A protein and the small-molecule ligand that binds it are described below.
Small molecule (SMILES): CC[C@H](N)C(=O)N[C@@H]1C(=O)N2[C@@H](CC[C@@H]1CN)CC[C@H]2C(=O)NC(c1ccccc1)c1ccccc1

Sequence of chain 1.E:
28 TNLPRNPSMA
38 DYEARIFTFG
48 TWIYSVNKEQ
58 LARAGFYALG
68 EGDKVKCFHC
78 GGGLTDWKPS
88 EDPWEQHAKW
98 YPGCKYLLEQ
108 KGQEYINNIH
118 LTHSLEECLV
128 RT

Binding-site contacts:
Ligand atom CAI contacts residue VAL72 of chain 1.E at 3.6 Å (hydrophobic).
Ligand atom NAX contacts residue THR82 of chain 1.E at 2.8 Å (h-bond).
Ligand atom CBH contacts residue TRP97 of chain 1.E at 3.9 Å (hydrophobic).
Ligand atom CB contacts residue THR82 of chain 1.E at 4.1 Å.
Ligand atom OAF contacts residue THR82 of chain 1.E at 3.0 Å (h-bond).
Ligand atom CAJ contacts residue LYS71 of chain 1.E at 4.0 Å.
Ligand atom CAM contacts residue THR82 of chain 1.E at 3.8 Å.
Ligand atom CAR contacts residue THR82 of chain 1.E at 3.9 Å.
Ligand atom NAW contacts residue GLY80 of chain 1.E at 3.7 Å.
Ligand atom CAG contacts residue VAL72 of chain 1.E at 3.9 Å (hydrophobic).
Ligand atom CAI contacts residue GLY80 of chain 1.E at 3.8 Å.
Ligand atom CB contacts residue GLU88 of chain 1.E at 3.9 Å.
Ligand atom CAM contacts residue LEU81 of chain 1.E at 3.4 Å (hydrophobic).
Ligand atom CAR contacts residue ASP83 of chain 1.E at 3.7 Å.
Ligand atom CA contacts residue THR82 of chain 1.E at 3.4 Å.
Ligand atom CAA contacts residue LEU81 of chain 1.E at 3.8 Å (hydrophobic).
Ligand atom CA contacts residue GLU88 of chain 1.E at 3.8 Å.
Ligand atom CBF contacts residue TRP97 of chain 1.E at 3.8 Å (hydrophobic).
Ligand atom CB contacts residue TRP97 of chain 1.E at 4.1 Å (hydrophobic).
Ligand atom N contacts residue ASP83 of chain 1.E at 3.4 Å (salt-bridge).
Ligand atom CBA contacts residue THR82 of chain 1.E at 4.0 Å.
Ligand atom CAJ contacts residue LEU66 of chain 1.E at 3.8 Å (hydrophobic).
Ligand atom OAF contacts residue LEU81 of chain 1.E at 3.4 Å.
Ligand atom CAA contacts residue THR82 of chain 1.E at 3.7 Å.
Ligand atom N contacts residue GLU88 of chain 1.E at 2.9 Å (salt-bridge).
Ligand atom C contacts residue TRP97 of chain 1.E at 4.0 Å (hydrophobic).
Ligand atom CBH contacts residue THR82 of chain 1.E at 3.9 Å.
Ligand atom CAM contacts residue GLY80 of chain 1.E at 3.5 Å.
Ligand atom CAI contacts residue LEU81 of chain 1.E at 3.4 Å (hydrophobic).
Ligand atom NAB contacts residue ASP83 of chain 1.E at 3.4 Å (salt-bridge).
Ligand atom OAE contacts residue THR82 of chain 1.E at 3.6 Å (h-bond).
Ligand atom C contacts residue THR82 of chain 1.E at 3.5 Å.
Ligand atom CAG contacts residue LEU66 of chain 1.E at 3.5 Å (hydrophobic).
Ligand atom CAA contacts residue TRP84 of chain 1.E at 3.3 Å (hydrophobic).
Ligand atom CAG contacts residue LYS71 of chain 1.E at 3.6 Å.
Ligand atom CAI contacts residue LYS71 of chain 1.E at 3.6 Å.
Ligand atom CA contacts residue ASP83 of chain 1.E at 3.4 Å.
Ligand atom CB contacts residue GLN93 of chain 1.E at 3.4 Å.
Ligand atom CBI contacts residue GLY80 of chain 1.E at 3.7 Å.
Ligand atom O contacts residue TRP97 of chain 1.E at 3.1 Å.